Binding-site contacts:
Ligand atom C5 contacts residue TRP127 of chain 2.B at 4.3 Å (hydrophobic).
Ligand atom C2 contacts residue PLP1 of chain 2.F at 3.8 Å.
Ligand atom O3 contacts residue VAL110 of chain 1.A at 4.0 Å.
Ligand atom O3 contacts residue GLY109 of chain 1.A at 4.2 Å.
Ligand atom C1 contacts residue THR258 of chain 2.B at 4.2 Å.
Ligand atom C2 contacts residue LYS160 of chain 2.B at 4.3 Å.
Ligand atom O3 contacts residue ARG98 of chain 2.B at 3.0 Å (salt-bridge).
Ligand atom C2 contacts residue ALA259 of chain 2.B at 4.2 Å (hydrophobic).
Ligand atom C5 contacts residue TYR165 of chain 2.B at 4.3 Å (hydrophobic).
Ligand atom C5 contacts residue TYR32 of chain 1.A at 3.4 Å (hydrophobic).
Ligand atom C3 contacts residue TYR96 of chain 2.B at 3.7 Å (hydrophobic).
Ligand atom O1 contacts residue TYR96 of chain 2.B at 2.5 Å (h-bond).
Ligand atom O1 contacts residue ALA259 of chain 2.B at 3.9 Å.
Ligand atom C4 contacts residue TYR130 of chain 2.B at 3.8 Å (hydrophobic).
Ligand atom C4 contacts residue TYR165 of chain 2.B at 3.8 Å (hydrophobic).
Ligand atom O3 contacts residue MET108 of chain 1.A at 3.2 Å (h-bond).
Ligand atom C3 contacts residue ALA259 of chain 2.B at 4.0 Å (hydrophobic).
Ligand atom O4 contacts residue TYR130 of chain 2.B at 2.5 Å (h-bond).
Ligand atom O4 contacts residue VAL110 of chain 1.A at 2.9 Å (h-bond).
Ligand atom C1 contacts residue ALA259 of chain 2.B at 3.6 Å (hydrophobic).
Ligand atom C5 contacts residue ARG98 of chain 2.B at 4.1 Å.
Ligand atom O2 contacts residue ALA259 of chain 2.B at 2.8 Å (h-bond).
Ligand atom C5 contacts residue VAL110 of chain 1.A at 3.8 Å (hydrophobic).
Ligand atom O3 contacts residue TYR32 of chain 1.A at 2.4 Å (h-bond).
Ligand atom O3 contacts residue TRP127 of chain 2.B at 3.7 Å.
Ligand atom C5 contacts residue TYR130 of chain 2.B at 3.4 Å (hydrophobic).
Ligand atom O4 contacts residue GLY109 of chain 1.A at 3.8 Å.
Ligand atom O2 contacts residue GLY257 of chain 2.B at 4.1 Å.
Ligand atom C2 contacts residue TYR96 of chain 2.B at 4.0 Å (hydrophobic).
Ligand atom C1 contacts residue PLP1 of chain 2.F at 3.9 Å.
Ligand atom O1 contacts residue THR258 of chain 2.B at 3.9 Å.
Ligand atom C3 contacts residue ARG98 of chain 2.B at 4.0 Å.
Ligand atom C5 contacts residue MET108 of chain 1.A at 4.1 Å (hydrophobic).
Ligand atom O4 contacts residue TYR32 of chain 1.A at 3.9 Å.
Ligand atom O2 contacts residue THR258 of chain 2.B at 3.3 Å (h-bond).
Ligand atom O2 contacts residue PLP1 of chain 2.F at 3.8 Å.
Ligand atom O4 contacts residue MET108 of chain 1.A at 4.2 Å.
Ligand atom C2 contacts residue TYR165 of chain 2.B at 4.1 Å (hydrophobic).
Ligand atom C1 contacts residue TYR96 of chain 2.B at 3.5 Å (hydrophobic).
Ligand atom O1 contacts residue GLY39 of chain 2.B at 3.4 Å.

Sequence of chain 2.B:
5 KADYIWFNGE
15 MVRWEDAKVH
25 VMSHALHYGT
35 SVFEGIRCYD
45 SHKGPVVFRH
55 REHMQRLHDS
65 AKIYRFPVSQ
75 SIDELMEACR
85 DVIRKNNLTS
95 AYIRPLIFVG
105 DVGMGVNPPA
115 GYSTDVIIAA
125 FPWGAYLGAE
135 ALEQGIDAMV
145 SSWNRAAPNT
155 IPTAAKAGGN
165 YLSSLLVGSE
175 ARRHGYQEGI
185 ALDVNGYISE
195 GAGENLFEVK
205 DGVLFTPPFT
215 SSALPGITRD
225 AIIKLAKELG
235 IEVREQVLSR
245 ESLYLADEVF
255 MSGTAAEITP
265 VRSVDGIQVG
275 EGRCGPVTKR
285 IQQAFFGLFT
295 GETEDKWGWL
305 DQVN

Sequence of chain 1.A:
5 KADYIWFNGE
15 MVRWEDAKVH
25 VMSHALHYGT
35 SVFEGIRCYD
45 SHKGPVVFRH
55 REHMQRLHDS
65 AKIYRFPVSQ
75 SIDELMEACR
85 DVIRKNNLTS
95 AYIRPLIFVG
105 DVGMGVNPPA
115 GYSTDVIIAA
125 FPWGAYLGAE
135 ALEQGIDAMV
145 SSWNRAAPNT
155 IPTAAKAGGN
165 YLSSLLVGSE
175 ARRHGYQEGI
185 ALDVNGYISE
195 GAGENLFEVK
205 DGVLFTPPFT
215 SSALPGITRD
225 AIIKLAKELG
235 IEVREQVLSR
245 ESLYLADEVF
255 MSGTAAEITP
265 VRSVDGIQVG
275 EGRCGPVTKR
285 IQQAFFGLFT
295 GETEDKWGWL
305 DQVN

The small molecule below binds the protein below.
Small molecule (SMILES): O=C(O)CCCC(=O)O